The small molecule below binds the protein below.
Small molecule (SMILES): Cc1cn([C@H]2C[C@H](O)[C@@H](CO[P](=O)(O)O[P](=O)(O)O[C@H]3O[C@@H](C)[C@H](O)[C@@H](O)[C@H]3O)O2)c(=O)[nH]c1=O

Sequence of chain 1.A:
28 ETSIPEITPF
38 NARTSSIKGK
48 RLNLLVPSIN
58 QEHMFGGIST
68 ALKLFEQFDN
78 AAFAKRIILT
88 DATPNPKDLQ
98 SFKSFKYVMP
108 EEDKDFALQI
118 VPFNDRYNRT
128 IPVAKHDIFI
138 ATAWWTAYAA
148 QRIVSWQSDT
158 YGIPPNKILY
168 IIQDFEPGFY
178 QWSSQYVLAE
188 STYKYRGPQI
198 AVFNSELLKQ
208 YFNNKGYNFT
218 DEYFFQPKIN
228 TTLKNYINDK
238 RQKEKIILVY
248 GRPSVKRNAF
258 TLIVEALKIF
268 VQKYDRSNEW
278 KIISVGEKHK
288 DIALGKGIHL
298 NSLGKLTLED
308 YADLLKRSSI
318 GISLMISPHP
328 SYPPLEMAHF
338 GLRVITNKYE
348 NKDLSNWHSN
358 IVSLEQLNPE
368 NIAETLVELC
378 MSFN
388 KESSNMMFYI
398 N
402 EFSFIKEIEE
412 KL

Binding-site contacts:
Ligand atom O3 contacts residue ILE226 of chain 1.A at 3.8 Å.
Ligand atom O41 contacts residue LEU303 of chain 1.A at 3.0 Å (h-bond).
Ligand atom C5A contacts residue TYR247 of chain 1.A at 3.9 Å (hydrophobic).
Ligand atom N31 contacts residue LEU303 of chain 1.A at 2.8 Å (h-bond).
Ligand atom O3 contacts residue TYR329 of chain 1.A at 3.7 Å.
Ligand atom O21 contacts residue LEU303 of chain 1.A at 3.3 Å (h-bond).
Ligand atom C51 contacts residue TYR308 of chain 1.A at 3.9 Å (hydrophobic).
Ligand atom C2' contacts residue GLU333 of chain 1.A at 3.5 Å.
Ligand atom O2 contacts residue ASN227 of chain 1.A at 3.6 Å (h-bond).
Ligand atom O3' contacts residue GLU333 of chain 1.A at 2.1 Å (salt-bridge).
Ligand atom C2' contacts residue LEU305 of chain 1.A at 3.6 Å (hydrophobic).
Ligand atom O4 contacts residue LYS225 of chain 1.A at 3.3 Å (salt-bridge).
Ligand atom O3 contacts residue LYS225 of chain 1.A at 2.5 Å (salt-bridge).
Ligand atom C2' contacts residue TYR308 of chain 1.A at 3.7 Å (hydrophobic).
Ligand atom C5A contacts residue VAL282 of chain 1.A at 3.7 Å (hydrophobic).
Ligand atom O41 contacts residue VAL282 of chain 1.A at 3.9 Å.
Ligand atom O21 contacts residue LYS302 of chain 1.A at 3.7 Å.
Ligand atom OPP contacts residue TYR329 of chain 1.A at 3.6 Å.
Ligand atom N31 contacts residue LYS302 of chain 1.A at 3.8 Å.
Ligand atom O1P contacts residue GLY63 of chain 1.A at 3.5 Å (h-bond).
Ligand atom C3' contacts residue GLU333 of chain 1.A at 2.9 Å.
Ligand atom C3 contacts residue LYS225 of chain 1.A at 3.5 Å.
Ligand atom O21 contacts residue LEU305 of chain 1.A at 2.9 Å.
Ligand atom C21 contacts residue LEU303 of chain 1.A at 3.5 Å (hydrophobic).
Ligand atom C5A contacts residue GLY283 of chain 1.A at 3.9 Å.
Ligand atom C41 contacts residue LEU303 of chain 1.A at 3.8 Å (hydrophobic).
Ligand atom O3 contacts residue ASN227 of chain 1.A at 3.3 Å (h-bond).
Ligand atom C61 contacts residue TYR308 of chain 1.A at 3.7 Å (hydrophobic).
Ligand atom C1' contacts residue LEU305 of chain 1.A at 3.6 Å (hydrophobic).
Ligand atom C2 contacts residue TYR329 of chain 1.A at 3.8 Å (hydrophobic).
Ligand atom O4P contacts residue GLY63 of chain 1.A at 3.0 Å (h-bond).
Ligand atom C21 contacts residue LYS302 of chain 1.A at 3.9 Å.
Ligand atom O2P contacts residue TYR247 of chain 1.A at 3.9 Å.
Ligand atom C21 contacts residue LEU305 of chain 1.A at 3.6 Å (hydrophobic).
Ligand atom C3 contacts residue TYR329 of chain 1.A at 3.7 Å (hydrophobic).
Ligand atom C5A contacts residue TYR308 of chain 1.A at 3.6 Å (hydrophobic).
Ligand atom O41 contacts residue TYR308 of chain 1.A at 3.9 Å.
Ligand atom C4 contacts residue LYS225 of chain 1.A at 3.9 Å.
Ligand atom O4P contacts residue SER66 of chain 1.A at 3.6 Å.
Ligand atom C41 contacts residue TYR308 of chain 1.A at 3.8 Å (hydrophobic).